Binding-site contacts:
Ligand atom CAG contacts residue GLN202 of chain 59.A at 3.5 Å.
Ligand atom CAO contacts residue MET230 of chain 59.A at 3.6 Å (hydrophobic).
Ligand atom CAS contacts residue TYR201 of chain 59.A at 3.9 Å (hydrophobic).
Ligand atom CAA contacts residue PRO177 of chain 59.A at 3.2 Å (hydrophobic).
Ligand atom CAZ contacts residue ILE111 of chain 59.A at 3.9 Å (hydrophobic).
Ligand atom CAQ contacts residue LEU113 of chain 59.A at 3.6 Å (hydrophobic).
Ligand atom CAX contacts residue ASN228 of chain 59.A at 3.8 Å.
Ligand atom CAS contacts residue ASN228 of chain 59.A at 3.5 Å.
Ligand atom CAD contacts residue PHE137 of chain 59.A at 3.9 Å (hydrophobic).
Ligand atom NAT contacts residue TYR155 of chain 59.A at 3.9 Å.
Ligand atom OAC contacts residue LEU113 of chain 59.A at 3.4 Å (h-bond).
Ligand atom CAR contacts residue ASN228 of chain 59.A at 3.7 Å.
Ligand atom CAP contacts residue LEU113 of chain 59.A at 3.6 Å (hydrophobic).
Ligand atom CAM contacts residue TYR155 of chain 59.A at 3.9 Å (hydrophobic).
Ligand atom CAG contacts residue ASN228 of chain 59.A at 3.3 Å.
Ligand atom NBD contacts residue ASN228 of chain 59.A at 3.7 Å.
Ligand atom NAU contacts residue MET114 of chain 59.A at 3.9 Å.
Ligand atom NBD contacts residue TRP203 of chain 59.A at 3.6 Å.
Ligand atom CAJ contacts residue TYR155 of chain 59.A at 3.5 Å (hydrophobic).
Ligand atom CAA contacts residue VAL179 of chain 59.A at 3.5 Å (hydrophobic).
Ligand atom OAC contacts residue ASP112 of chain 59.A at 3.8 Å.
Ligand atom CBB contacts residue LEU113 of chain 59.A at 3.7 Å (hydrophobic).
Ligand atom CAE contacts residue ASN228 of chain 59.A at 3.6 Å.
Ligand atom CBA contacts residue TRP203 of chain 59.A at 3.8 Å (hydrophobic).
Ligand atom CAG contacts residue TRP203 of chain 59.A at 3.7 Å (hydrophobic).
Ligand atom CAH contacts residue MET114 of chain 59.A at 3.5 Å (hydrophobic).
Ligand atom CAS contacts residue TRP203 of chain 59.A at 3.4 Å (hydrophobic).
Ligand atom CAN contacts residue PHE135 of chain 59.A at 3.8 Å (hydrophobic).
Ligand atom CAR contacts residue TYR201 of chain 59.A at 3.5 Å (hydrophobic).
Ligand atom CAI contacts residue PHE135 of chain 59.A at 3.5 Å (hydrophobic).
Ligand atom CAL contacts residue ILE111 of chain 59.A at 3.9 Å (hydrophobic).
Ligand atom CBA contacts residue ASN228 of chain 59.A at 3.7 Å.
Ligand atom CAF contacts residue MET114 of chain 59.A at 3.1 Å (hydrophobic).
Ligand atom CAK contacts residue PHE135 of chain 59.A at 3.3 Å (hydrophobic).
Ligand atom OAW contacts residue MET195 of chain 59.A at 3.4 Å.
Ligand atom CAN contacts residue ILE111 of chain 59.A at 3.8 Å (hydrophobic).
Ligand atom CAL contacts residue TYR155 of chain 59.A at 3.4 Å (hydrophobic).
Ligand atom CAE contacts residue GLN202 of chain 59.A at 3.6 Å.
Ligand atom NBC contacts residue ASN228 of chain 59.A at 3.7 Å.
Ligand atom CAF contacts residue ASP112 of chain 59.A at 3.9 Å.

Sequence of chain 59.C:
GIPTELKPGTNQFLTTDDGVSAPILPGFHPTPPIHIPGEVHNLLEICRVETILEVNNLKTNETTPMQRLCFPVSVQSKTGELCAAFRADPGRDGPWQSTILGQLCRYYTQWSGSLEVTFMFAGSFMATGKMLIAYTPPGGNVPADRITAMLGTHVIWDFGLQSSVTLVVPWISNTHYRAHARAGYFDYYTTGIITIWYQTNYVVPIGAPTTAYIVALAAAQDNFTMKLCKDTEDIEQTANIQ

This protein binds this small molecule.
Small molecule (SMILES): CCO/N=C/c1ccc(OCC[C@@H](C)CCN2CCN(c3ccncc3)C2=O)cc1

Sequence of chain 60.C:
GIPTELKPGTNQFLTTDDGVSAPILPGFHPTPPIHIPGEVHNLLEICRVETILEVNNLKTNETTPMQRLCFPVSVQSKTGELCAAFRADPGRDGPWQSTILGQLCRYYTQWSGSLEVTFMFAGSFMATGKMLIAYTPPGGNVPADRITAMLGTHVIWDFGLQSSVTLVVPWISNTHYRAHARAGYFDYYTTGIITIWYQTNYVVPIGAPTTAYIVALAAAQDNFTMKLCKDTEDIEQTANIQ

Sequence of chain 59.A:
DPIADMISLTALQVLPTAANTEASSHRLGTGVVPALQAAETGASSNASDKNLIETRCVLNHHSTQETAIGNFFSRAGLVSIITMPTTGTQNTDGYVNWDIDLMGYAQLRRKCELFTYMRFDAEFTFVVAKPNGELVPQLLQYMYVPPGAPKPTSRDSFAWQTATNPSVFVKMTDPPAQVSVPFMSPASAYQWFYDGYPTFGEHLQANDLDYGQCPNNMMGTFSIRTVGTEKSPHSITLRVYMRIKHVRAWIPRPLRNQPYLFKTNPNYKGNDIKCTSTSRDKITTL